Binding-site contacts:
Ligand atom C4 contacts residue HIS86 of chain 1.A at 3.8 Å.
Ligand atom O1 contacts residue HIS227 of chain 1.A at 3.4 Å (h-bond).
Ligand atom O1 contacts residue ASP202 of chain 1.A at 2.9 Å (salt-bridge).
Ligand atom C5 contacts residue GLY52 of chain 1.A at 3.1 Å.
Ligand atom P1 contacts residue ASP202 of chain 1.A at 3.5 Å.
Ligand atom O2 contacts residue FE1 of chain 1.C at 3.7 Å.
Ligand atom C4 contacts residue TRP122 of chain 1.A at 3.6 Å (hydrophobic).
Ligand atom P1 contacts residue FE1 of chain 1.D at 3.5 Å.
Ligand atom P1 contacts residue HIS86 of chain 1.A at 4.3 Å.
Ligand atom O1 contacts residue HIS89 of chain 1.A at 4.3 Å.
Ligand atom N1 contacts residue TRP122 of chain 1.A at 4.3 Å.
Ligand atom O4 contacts residue FE1 of chain 1.D at 3.9 Å.
Ligand atom C1 contacts residue ASP88 of chain 1.A at 4.4 Å.
Ligand atom C4 contacts residue ASP88 of chain 1.A at 4.2 Å.
Ligand atom P1 contacts residue HIS227 of chain 1.A at 3.0 Å.
Ligand atom O4 contacts residue FE1 of chain 1.C at 2.2 Å.
Ligand atom C5 contacts residue GLU54 of chain 1.A at 4.5 Å.
Ligand atom C4 contacts residue SER87 of chain 1.A at 4.3 Å.
Ligand atom O1 contacts residue FE1 of chain 1.C at 3.6 Å.
Ligand atom P1 contacts residue ASN182 of chain 1.A at 4.2 Å.
Ligand atom P1 contacts residue FE1 of chain 1.C at 3.2 Å.
Ligand atom O2 contacts residue HIS86 of chain 1.A at 4.0 Å.
Ligand atom C5 contacts residue TRP122 of chain 1.A at 3.8 Å (hydrophobic).
Ligand atom O2 contacts residue ASP88 of chain 1.A at 3.8 Å.
Ligand atom O1 contacts residue ASP88 of chain 1.A at 3.4 Å (salt-bridge).
Ligand atom N1 contacts residue ASP88 of chain 1.A at 4.3 Å.
Ligand atom O4 contacts residue ASN182 of chain 1.A at 2.9 Å (h-bond).
Ligand atom O2 contacts residue FE1 of chain 1.D at 4.1 Å.
Ligand atom C2 contacts residue TRP122 of chain 1.A at 4.1 Å (hydrophobic).
Ligand atom C3 contacts residue ASP88 of chain 1.A at 3.4 Å.
Ligand atom O3 contacts residue ASN182 of chain 1.A at 4.4 Å.
Ligand atom O1 contacts residue HIS228 of chain 1.A at 3.1 Å (h-bond).
Ligand atom O4 contacts residue HIS86 of chain 1.A at 3.2 Å (h-bond).
Ligand atom O4 contacts residue HIS227 of chain 1.A at 3.2 Å (h-bond).
Ligand atom O1 contacts residue FE1 of chain 1.D at 2.2 Å.
Ligand atom C3 contacts residue SER87 of chain 1.A at 3.8 Å.
Ligand atom O3 contacts residue HIS227 of chain 1.A at 2.5 Å (h-bond).
Ligand atom O4 contacts residue ASP202 of chain 1.A at 3.1 Å (salt-bridge).

A protein and the small-molecule ligand that binds it are described below.
Small molecule (SMILES): C[N+](C)(C)CCOP(=O)(O)O

Sequence of chain 1.A:
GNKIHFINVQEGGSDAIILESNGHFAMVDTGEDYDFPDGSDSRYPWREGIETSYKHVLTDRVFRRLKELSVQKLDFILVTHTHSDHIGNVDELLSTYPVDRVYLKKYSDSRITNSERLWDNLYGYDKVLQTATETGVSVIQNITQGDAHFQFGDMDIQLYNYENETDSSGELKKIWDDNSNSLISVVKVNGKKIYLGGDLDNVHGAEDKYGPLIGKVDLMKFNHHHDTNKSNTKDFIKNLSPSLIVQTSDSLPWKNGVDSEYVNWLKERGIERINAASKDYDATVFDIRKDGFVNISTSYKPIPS